Sequence of chain 1.D:
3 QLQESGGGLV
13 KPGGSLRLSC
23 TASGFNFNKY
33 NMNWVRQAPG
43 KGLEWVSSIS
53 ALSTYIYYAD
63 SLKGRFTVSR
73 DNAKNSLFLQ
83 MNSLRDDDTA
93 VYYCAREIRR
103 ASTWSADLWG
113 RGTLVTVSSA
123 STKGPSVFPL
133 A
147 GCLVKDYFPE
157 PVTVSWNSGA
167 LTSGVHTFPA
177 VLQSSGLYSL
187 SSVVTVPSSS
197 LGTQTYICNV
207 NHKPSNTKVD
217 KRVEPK

A protein and the small-molecule ligand that binds it are described below.
Small molecule (SMILES): CC(=O)N[C@H]1[C@H](O[C@H]2[C@H](O)[C@@H](NC(C)=O)CO[C@@H]2CO)O[C@H](CO)[C@@H](O)[C@@H]1O

Sequence of chain 1.A:
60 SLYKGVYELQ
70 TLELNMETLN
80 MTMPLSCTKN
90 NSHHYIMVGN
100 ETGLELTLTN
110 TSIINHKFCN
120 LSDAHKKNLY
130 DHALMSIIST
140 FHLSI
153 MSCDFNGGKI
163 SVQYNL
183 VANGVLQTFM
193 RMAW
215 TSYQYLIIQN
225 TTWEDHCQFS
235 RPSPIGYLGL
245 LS

Binding-site contacts:
Ligand atom C8 contacts residue TYR32 of chain 1.D at 4.0 Å (hydrophobic).
Ligand atom O7 contacts residue ILE100 of chain 1.D at 3.9 Å.
Ligand atom O7 contacts residue ASN99 of chain 1.A at 4.0 Å.
Ligand atom O5 contacts residue TYR32 of chain 1.D at 4.5 Å.
Ligand atom O6 contacts residue ARG98 of chain 1.D at 3.4 Å (salt-bridge).
Ligand atom C8 contacts residue LYS31 of chain 1.D at 3.8 Å.
Ligand atom C3 contacts residue TYR32 of chain 1.D at 4.1 Å (hydrophobic).
Ligand atom C6 contacts residue ARG98 of chain 1.D at 4.0 Å.
Ligand atom C6 contacts residue ASP109 of chain 1.D at 3.8 Å.
Ligand atom O3 contacts residue TYR32 of chain 1.D at 2.8 Å (h-bond).
Ligand atom C6 contacts residue ILE100 of chain 1.D at 3.7 Å (hydrophobic).
Ligand atom C5 contacts residue ILE100 of chain 1.D at 4.3 Å (hydrophobic).
Ligand atom O6 contacts residue ASP109 of chain 1.D at 2.8 Å (salt-bridge).
Ligand atom O6 contacts residue MET80 of chain 1.A at 4.0 Å.
Ligand atom O5 contacts residue ASN99 of chain 1.A at 2.4 Å (h-bond).
Ligand atom N2 contacts residue TYR32 of chain 1.D at 4.1 Å.
Ligand atom C7 contacts residue TYR32 of chain 1.D at 3.7 Å (hydrophobic).
Ligand atom C8 contacts residue ASN99 of chain 1.A at 3.5 Å.
Ligand atom C6 contacts residue TYR32 of chain 1.D at 4.4 Å (hydrophobic).
Ligand atom O5 contacts residue ILE100 of chain 1.D at 4.3 Å.
Ligand atom O7 contacts residue TYR32 of chain 1.D at 3.1 Å.
Ligand atom O3 contacts residue ILE100 of chain 1.D at 4.3 Å.
Ligand atom C8 contacts residue GLU100 of chain 1.A at 3.9 Å.
Ligand atom N2 contacts residue ASN99 of chain 1.A at 2.9 Å (h-bond).
Ligand atom C5 contacts residue ASN99 of chain 1.A at 3.7 Å.
Ligand atom O6 contacts residue ILE100 of chain 1.D at 4.2 Å.
Ligand atom C1 contacts residue ASN99 of chain 1.A at 1.4 Å.
Ligand atom C4 contacts residue ASN99 of chain 1.A at 4.2 Å.
Ligand atom C3 contacts residue ASN99 of chain 1.A at 3.8 Å.
Ligand atom C2 contacts residue ASN99 of chain 1.A at 2.5 Å.
Ligand atom C7 contacts residue ASN99 of chain 1.A at 3.6 Å.